Sequence of chain 1.C:
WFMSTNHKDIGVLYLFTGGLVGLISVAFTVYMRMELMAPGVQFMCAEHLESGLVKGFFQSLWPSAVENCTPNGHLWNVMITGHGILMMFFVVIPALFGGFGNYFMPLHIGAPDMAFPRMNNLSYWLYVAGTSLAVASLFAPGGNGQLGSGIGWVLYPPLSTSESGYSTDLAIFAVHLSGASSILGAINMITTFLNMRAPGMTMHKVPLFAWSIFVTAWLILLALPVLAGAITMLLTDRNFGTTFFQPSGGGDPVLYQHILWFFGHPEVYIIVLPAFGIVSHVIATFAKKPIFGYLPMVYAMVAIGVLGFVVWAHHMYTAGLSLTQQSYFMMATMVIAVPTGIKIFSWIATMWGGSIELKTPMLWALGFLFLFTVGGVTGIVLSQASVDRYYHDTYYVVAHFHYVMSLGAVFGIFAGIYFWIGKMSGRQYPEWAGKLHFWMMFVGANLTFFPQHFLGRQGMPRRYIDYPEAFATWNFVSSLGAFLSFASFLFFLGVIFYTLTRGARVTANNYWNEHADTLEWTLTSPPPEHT

Binding-site contacts:
Ligand atom C5 contacts residue PHE69 of chain 1.D at 3.7 Å (hydrophobic).
Ligand atom C6 contacts residue HIS71 of chain 1.D at 3.3 Å.
Ligand atom O5 contacts residue ASN72 of chain 1.D at 4.3 Å.
Ligand atom C2 contacts residue ASN72 of chain 1.D at 4.3 Å.
Ligand atom C6 contacts residue PHE69 of chain 1.D at 3.8 Å (hydrophobic).
Ligand atom O1 contacts residue ASN72 of chain 1.D at 4.0 Å.
Ligand atom C5 contacts residue ASN72 of chain 1.D at 4.3 Å.
Ligand atom O5 contacts residue PHE69 of chain 1.D at 3.5 Å.
Ligand atom O6 contacts residue ASN72 of chain 1.D at 3.8 Å.
Ligand atom O1 contacts residue PHE69 of chain 1.D at 4.3 Å.
Ligand atom C1 contacts residue ASN72 of chain 1.D at 3.5 Å.
Ligand atom O1 contacts residue TRP371 of chain 1.C at 3.9 Å.
Ligand atom C6 contacts residue ASN72 of chain 1.D at 3.3 Å.
Ligand atom O6 contacts residue HIS71 of chain 1.D at 3.1 Å (h-bond).

A protein and the small-molecule ligand that binds it are described below.
Small molecule (SMILES): OC[C@H]1O[C@H](O[C@H]2[C@H](O)[C@@H](O)[C@@H](O)O[C@@H]2CO)[C@H](O)[C@@H](O)[C@@H]1O

Sequence of chain 1.D:
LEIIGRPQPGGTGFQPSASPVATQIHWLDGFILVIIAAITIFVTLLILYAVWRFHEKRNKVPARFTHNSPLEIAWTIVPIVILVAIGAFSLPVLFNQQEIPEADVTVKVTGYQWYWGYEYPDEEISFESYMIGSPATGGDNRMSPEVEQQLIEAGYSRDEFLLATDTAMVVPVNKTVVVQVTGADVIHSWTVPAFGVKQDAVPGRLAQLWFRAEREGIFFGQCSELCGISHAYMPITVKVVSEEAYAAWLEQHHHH